This protein binds this small molecule.
Small molecule (SMILES): CC(C)[C@H](NC(=O)[C@H](CCCN=C(N)N)NC(=O)[C@@H](N)CCC(=O)O)C(=O)N[C@H](C=O)CCCCN

Sequence of chain 16.B:
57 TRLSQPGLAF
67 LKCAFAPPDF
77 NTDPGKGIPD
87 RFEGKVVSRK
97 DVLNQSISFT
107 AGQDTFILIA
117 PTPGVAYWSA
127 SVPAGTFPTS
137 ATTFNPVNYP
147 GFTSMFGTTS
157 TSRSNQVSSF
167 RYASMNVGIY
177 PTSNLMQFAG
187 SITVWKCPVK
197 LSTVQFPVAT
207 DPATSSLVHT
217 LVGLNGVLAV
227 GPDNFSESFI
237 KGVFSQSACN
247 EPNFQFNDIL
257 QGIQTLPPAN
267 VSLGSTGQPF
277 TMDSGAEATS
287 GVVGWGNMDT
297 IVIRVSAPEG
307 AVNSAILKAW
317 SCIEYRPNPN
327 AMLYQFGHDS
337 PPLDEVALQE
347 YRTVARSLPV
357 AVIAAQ

Binding-site contacts:
Ligand atom CG2 contacts residue PHE76 of chain 16.B at 3.8 Å (hydrophobic).